Sequence of chain 1.A:
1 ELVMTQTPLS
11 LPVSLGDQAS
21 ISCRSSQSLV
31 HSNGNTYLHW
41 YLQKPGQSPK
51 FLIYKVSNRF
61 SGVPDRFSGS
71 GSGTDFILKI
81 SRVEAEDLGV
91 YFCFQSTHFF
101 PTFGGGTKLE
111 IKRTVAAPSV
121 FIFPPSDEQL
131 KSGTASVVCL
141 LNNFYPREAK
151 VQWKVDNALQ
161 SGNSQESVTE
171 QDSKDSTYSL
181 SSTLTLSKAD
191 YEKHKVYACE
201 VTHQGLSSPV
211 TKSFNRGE

A small-molecule ligand and the protein it binds are described below.
Small molecule (SMILES): CC(=O)[C@H]1CC[C@H]2[C@@H]3CCC4=CC(=O)CC[C@]4(C)[C@H]3CC[C@]12C

Binding-site contacts:
Ligand atom C14 contacts residue TRP104 of chain 1.B at 3.8 Å (hydrophobic).
Ligand atom O3 contacts residue ASN35 of chain 1.B at 3.3 Å (h-bond).
Ligand atom C15 contacts residue TRP104 of chain 1.B at 4.1 Å (hydrophobic).
Ligand atom C2 contacts residue TRP104 of chain 1.B at 4.1 Å (hydrophobic).
Ligand atom C1 contacts residue PRO101 of chain 1.A at 4.1 Å (hydrophobic).
Ligand atom C16 contacts residue TRP104 of chain 1.B at 4.2 Å (hydrophobic).
Ligand atom C3 contacts residue TRP104 of chain 1.B at 4.0 Å (hydrophobic).
Ligand atom C6 contacts residue THR101 of chain 1.B at 3.9 Å.
Ligand atom C1 contacts residue TRP104 of chain 1.B at 3.8 Å (hydrophobic).
Ligand atom C2 contacts residue PRO101 of chain 1.A at 4.3 Å (hydrophobic).
Ligand atom C19 contacts residue TRP47 of chain 1.B at 4.0 Å (hydrophobic).
Ligand atom C19 contacts residue ASN35 of chain 1.B at 4.3 Å.
Ligand atom C7 contacts residue THR101 of chain 1.B at 4.2 Å.
Ligand atom C4 contacts residue ALA105 of chain 1.B at 4.2 Å (hydrophobic).
Ligand atom C3 contacts residue ALA105 of chain 1.B at 4.0 Å (hydrophobic).
Ligand atom O3 contacts residue MET106 of chain 1.B at 3.1 Å.
Ligand atom C4 contacts residue ASN35 of chain 1.B at 3.8 Å.
Ligand atom C6 contacts residue TRP50 of chain 1.B at 4.0 Å (hydrophobic).
Ligand atom C2 contacts residue TRP47 of chain 1.B at 4.2 Å (hydrophobic).
Ligand atom C18 contacts residue TRP50 of chain 1.B at 4.3 Å (hydrophobic).
Ligand atom C7 contacts residue TRP104 of chain 1.B at 4.1 Å (hydrophobic).
Ligand atom C3 contacts residue MET106 of chain 1.B at 4.2 Å (hydrophobic).
Ligand atom C21 contacts residue TRP104 of chain 1.B at 4.3 Å (hydrophobic).
Ligand atom C2 contacts residue ASN35 of chain 1.B at 3.5 Å.
Ligand atom O3 contacts residue GLY99 of chain 1.B at 4.0 Å.
Ligand atom C3 contacts residue ASN35 of chain 1.B at 3.2 Å.
Ligand atom C8 contacts residue TRP50 of chain 1.B at 4.0 Å (hydrophobic).
Ligand atom C2 contacts residue PHE94 of chain 1.A at 4.2 Å (hydrophobic).
Ligand atom C4 contacts residue TRP104 of chain 1.B at 4.2 Å (hydrophobic).
Ligand atom C12 contacts residue SER96 of chain 1.A at 4.2 Å.
Ligand atom C1 contacts residue SER96 of chain 1.A at 3.8 Å.
Ligand atom C9 contacts residue TRP104 of chain 1.B at 4.1 Å (hydrophobic).
Ligand atom O3 contacts residue ALA105 of chain 1.B at 3.2 Å.
Ligand atom C11 contacts residue SER96 of chain 1.A at 4.3 Å.
Ligand atom C12 contacts residue TRP104 of chain 1.B at 4.2 Å (hydrophobic).
Ligand atom C4 contacts residue GLY99 of chain 1.B at 3.9 Å.
Ligand atom C7 contacts residue TRP50 of chain 1.B at 4.1 Å (hydrophobic).
Ligand atom C19 contacts residue TRP50 of chain 1.B at 3.6 Å (hydrophobic).
Ligand atom C17 contacts residue TRP104 of chain 1.B at 3.7 Å (hydrophobic).
Ligand atom O3 contacts residue TRP104 of chain 1.B at 4.2 Å.

Sequence of chain 1.B:
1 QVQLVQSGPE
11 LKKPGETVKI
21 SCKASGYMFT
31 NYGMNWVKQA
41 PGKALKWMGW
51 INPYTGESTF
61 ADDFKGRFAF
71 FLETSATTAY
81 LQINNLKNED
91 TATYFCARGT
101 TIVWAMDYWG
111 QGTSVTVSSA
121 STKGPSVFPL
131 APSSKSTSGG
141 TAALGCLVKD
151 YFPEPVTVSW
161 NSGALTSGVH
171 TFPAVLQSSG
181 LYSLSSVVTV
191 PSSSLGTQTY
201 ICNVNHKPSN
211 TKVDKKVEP